A small-molecule ligand and the protein it binds are described below.
Small molecule (SMILES): CCOc1ccc(C(=O)Nc2ccc(F)c([C@@]3(C)N=C(N)OCC3(F)F)c2)nc1

Binding-site contacts:
Ligand atom N16 contacts residue GLY231 of chain 1.B at 3.0 Å (h-bond).
Ligand atom C21 contacts residue GLY231 of chain 1.B at 3.6 Å.
Ligand atom C4 contacts residue ASP229 of chain 1.B at 3.4 Å.
Ligand atom C22 contacts residue GLY17 of chain 1.B at 3.3 Å.
Ligand atom C4 contacts residue GLY231 of chain 1.B at 3.7 Å.
Ligand atom C9 contacts residue GLY231 of chain 1.B at 3.6 Å.
Ligand atom C6 contacts residue ASP36 of chain 1.B at 3.7 Å.
Ligand atom C4 contacts residue ASP36 of chain 1.B at 3.7 Å.
Ligand atom F13 contacts residue TYR75 of chain 1.B at 3.6 Å.
Ligand atom C15 contacts residue ASP36 of chain 1.B at 3.7 Å.
Ligand atom C28 contacts residue ALA335 of chain 1.B at 3.6 Å (hydrophobic).
Ligand atom N16 contacts residue LEU34 of chain 1.B at 3.8 Å.
Ligand atom O25 contacts residue THR233 of chain 1.B at 3.7 Å.
Ligand atom C23 contacts residue GLY15 of chain 1.B at 3.4 Å.
Ligand atom F13 contacts residue PHE112 of chain 1.B at 3.7 Å.
Ligand atom C29 contacts residue ASP13 of chain 1.B at 3.6 Å.
Ligand atom O19 contacts residue TRP119 of chain 1.B at 3.0 Å.
Ligand atom C23 contacts residue THR233 of chain 1.B at 3.6 Å.
Ligand atom C29 contacts residue GLY17 of chain 1.B at 3.8 Å.
Ligand atom N14 contacts residue ASP229 of chain 1.B at 2.2 Å (salt-bridge).
Ligand atom O25 contacts residue GLY17 of chain 1.B at 3.3 Å.
Ligand atom F27 contacts residue TYR75 of chain 1.B at 3.5 Å.
Ligand atom C23 contacts residue GLY17 of chain 1.B at 3.3 Å.
Ligand atom N14 contacts residue GLY231 of chain 1.B at 3.6 Å.
Ligand atom C22 contacts residue THR233 of chain 1.B at 3.7 Å.
Ligand atom C17 contacts residue LEU34 of chain 1.B at 3.8 Å (hydrophobic).
Ligand atom C8 contacts residue GLY231 of chain 1.B at 3.3 Å.
Ligand atom C29 contacts residue TYR18 of chain 1.B at 3.8 Å (hydrophobic).
Ligand atom C28 contacts residue SER230 of chain 1.B at 3.4 Å.
Ligand atom C28 contacts residue SER14 of chain 1.B at 3.4 Å.
Ligand atom C29 contacts residue SER14 of chain 1.B at 3.5 Å.
Ligand atom N5 contacts residue ASP36 of chain 1.B at 2.9 Å (salt-bridge).
Ligand atom N14 contacts residue ASP36 of chain 1.B at 3.2 Å (salt-bridge).
Ligand atom C23 contacts residue ARG16 of chain 1.B at 3.4 Å.
Ligand atom C29 contacts residue SER230 of chain 1.B at 3.8 Å.
Ligand atom C21 contacts residue SER230 of chain 1.B at 3.6 Å.
Ligand atom N20 contacts residue GLY231 of chain 1.B at 3.2 Å (h-bond).
Ligand atom O25 contacts residue SER14 of chain 1.B at 3.2 Å (h-bond).
Ligand atom C29 contacts residue ALA335 of chain 1.B at 3.4 Å (hydrophobic).
Ligand atom O3 contacts residue ASP229 of chain 1.B at 3.7 Å.

Sequence of chain 1.B:
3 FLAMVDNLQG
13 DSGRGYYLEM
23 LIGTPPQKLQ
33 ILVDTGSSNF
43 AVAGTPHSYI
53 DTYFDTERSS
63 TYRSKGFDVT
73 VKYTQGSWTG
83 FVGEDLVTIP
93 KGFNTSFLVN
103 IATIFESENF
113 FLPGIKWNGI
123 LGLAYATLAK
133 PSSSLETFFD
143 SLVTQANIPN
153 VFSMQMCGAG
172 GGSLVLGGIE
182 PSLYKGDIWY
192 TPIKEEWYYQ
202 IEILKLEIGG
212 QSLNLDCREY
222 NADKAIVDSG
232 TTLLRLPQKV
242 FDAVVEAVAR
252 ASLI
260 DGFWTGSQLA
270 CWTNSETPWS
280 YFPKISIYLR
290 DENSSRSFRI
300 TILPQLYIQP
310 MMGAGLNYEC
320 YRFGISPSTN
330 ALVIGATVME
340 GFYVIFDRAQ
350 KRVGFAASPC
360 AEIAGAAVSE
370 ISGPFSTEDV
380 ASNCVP